Binding-site contacts:
Ligand atom N contacts residue THR23 of chain 2.A at 2.9 Å (h-bond).
Ligand atom O contacts residue GLY25 of chain 2.A at 2.9 Å (h-bond).
Ligand atom CD1 contacts residue THR47 of chain 2.B at 4.0 Å.
Ligand atom O contacts residue SER51 of chain 2.A at 2.8 Å (h-bond).
Ligand atom C contacts residue THR47 of chain 2.B at 3.6 Å.
Ligand atom C contacts residue THR50 of chain 2.B at 4.0 Å.
Ligand atom CA contacts residue THR28 of chain 2.A at 3.1 Å.
Ligand atom N contacts residue THR28 of chain 2.A at 2.5 Å (h-bond).
Ligand atom CG contacts residue SER51 of chain 2.A at 3.7 Å.
Ligand atom NE1 contacts residue ALA44 of chain 2.B at 4.0 Å.
Ligand atom CB contacts residue SER51 of chain 2.A at 3.2 Å.
Ligand atom CA contacts residue SER51 of chain 2.A at 3.8 Å.
Ligand atom CZ2 contacts residue ALA44 of chain 2.B at 4.0 Å (hydrophobic).
Ligand atom CB contacts residue THR28 of chain 2.A at 3.6 Å.
Ligand atom CD1 contacts residue GLN45 of chain 2.B at 3.6 Å.
Ligand atom C contacts residue GLY25 of chain 2.A at 3.2 Å.
Ligand atom CZ2 contacts residue THR50 of chain 2.B at 3.8 Å.
Ligand atom NE1 contacts residue GLN45 of chain 2.B at 2.8 Å (h-bond).
Ligand atom CZ3 contacts residue HIS32 of chain 2.B at 4.0 Å.
Ligand atom O contacts residue THR23 of chain 2.A at 3.8 Å.
Ligand atom CA contacts residue GLY25 of chain 2.A at 3.5 Å.
Ligand atom CA contacts residue THR23 of chain 2.A at 3.6 Å.
Ligand atom CB contacts residue THR23 of chain 2.A at 3.6 Å.
Ligand atom CD1 contacts residue SER51 of chain 2.A at 3.5 Å.
Ligand atom CZ2 contacts residue ILE53 of chain 2.B at 4.0 Å (hydrophobic).
Ligand atom CE2 contacts residue THR50 of chain 2.B at 4.1 Å.
Ligand atom OXT contacts residue THR47 of chain 2.B at 2.7 Å (h-bond).
Ligand atom C contacts residue SER51 of chain 2.A at 3.4 Å.
Ligand atom OXT contacts residue THR50 of chain 2.B at 3.0 Å (h-bond).
Ligand atom N contacts residue GLY25 of chain 2.A at 2.9 Å (h-bond).
Ligand atom CE2 contacts residue GLN45 of chain 2.B at 3.9 Å.
Ligand atom O contacts residue ARG24 of chain 2.A at 3.4 Å.
Ligand atom N contacts residue ASP27 of chain 2.A at 3.2 Å (salt-bridge).
Ligand atom O contacts residue THR47 of chain 2.B at 3.7 Å.
Ligand atom OXT contacts residue GLY25 of chain 2.A at 3.7 Å.
Ligand atom CZ3 contacts residue GLY21 of chain 2.B at 3.5 Å.
Ligand atom OXT contacts residue HIS49 of chain 2.B at 3.7 Å.
Ligand atom CE3 contacts residue HIS31 of chain 2.B at 4.0 Å.
Ligand atom CH2 contacts residue GLY21 of chain 2.B at 3.5 Å.
Ligand atom CE3 contacts residue HIS32 of chain 2.B at 3.9 Å.

A small-molecule ligand and the protein it binds are described below.
Small molecule (SMILES): N[C@@H](Cc1c[nH]c2ccccc12)C(=O)O

Sequence of chain 2.A:
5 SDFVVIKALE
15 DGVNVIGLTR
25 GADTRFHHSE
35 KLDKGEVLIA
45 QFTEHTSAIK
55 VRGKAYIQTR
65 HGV

Sequence of chain 2.B:
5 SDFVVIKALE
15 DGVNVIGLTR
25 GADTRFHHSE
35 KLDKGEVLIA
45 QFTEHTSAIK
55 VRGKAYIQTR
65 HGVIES